Binding-site contacts:
Ligand atom O2B contacts residue LYS20 of chain 1.F at 2.9 Å (salt-bridge).
Ligand atom O2G contacts residue LYS20 of chain 1.F at 2.8 Å (salt-bridge).
Ligand atom O2B contacts residue GLY17 of chain 1.F at 3.7 Å.
Ligand atom N2 contacts residue ASP123 of chain 1.F at 3.0 Å (salt-bridge).
Ligand atom C3' contacts residue GLU35 of chain 1.F at 3.7 Å.
Ligand atom PG contacts residue MG1 of chain 1.W at 3.4 Å.
Ligand atom N7 contacts residue ASN120 of chain 1.F at 3.1 Å (h-bond).
Ligand atom O6 contacts residue SER149 of chain 1.F at 3.5 Å.
Ligand atom O2B contacts residue VAL18 of chain 1.F at 3.4 Å (h-bond).
Ligand atom O2G contacts residue GLY64 of chain 1.F at 2.7 Å (h-bond).
Ligand atom O2' contacts residue ASP34 of chain 1.F at 3.2 Å (salt-bridge).
Ligand atom O6 contacts residue ALA150 of chain 1.F at 2.9 Å (h-bond).
Ligand atom PB contacts residue MG1 of chain 1.W at 3.3 Å.
Ligand atom C8 contacts residue ALA22 of chain 1.F at 3.6 Å (hydrophobic).
Ligand atom C2' contacts residue VAL33 of chain 1.F at 3.6 Å (hydrophobic).
Ligand atom O6 contacts residue ASN120 of chain 1.F at 3.3 Å (h-bond).
Ligand atom O1B contacts residue LYS20 of chain 1.F at 3.6 Å (salt-bridge).
Ligand atom O1B contacts residue MG1 of chain 1.W at 2.0 Å.
Ligand atom O1B contacts residue SER21 of chain 1.F at 3.1 Å (h-bond).
Ligand atom N3B contacts residue GLY17 of chain 1.F at 3.1 Å (h-bond).
Ligand atom N3B contacts residue MG1 of chain 1.W at 3.7 Å.
Ligand atom O1A contacts residue SER21 of chain 1.F at 3.4 Å (h-bond).
Ligand atom C6 contacts residue LYS121 of chain 1.F at 3.6 Å.
Ligand atom C5' contacts residue GLY17 of chain 1.F at 3.7 Å.
Ligand atom N2 contacts residue LEU124 of chain 1.F at 3.5 Å.
Ligand atom C6 contacts residue ASP123 of chain 1.F at 3.7 Å.
Ligand atom O1A contacts residue ALA22 of chain 1.F at 2.8 Å (h-bond).
Ligand atom O3A contacts residue GLY19 of chain 1.F at 3.2 Å (h-bond).
Ligand atom O6 contacts residue ASP123 of chain 1.F at 3.6 Å (salt-bridge).
Ligand atom O2B contacts residue GLY19 of chain 1.F at 3.0 Å (h-bond).
Ligand atom O3' contacts residue ASP34 of chain 1.F at 3.0 Å (salt-bridge).
Ligand atom O4' contacts residue LYS121 of chain 1.F at 3.2 Å (salt-bridge).
Ligand atom O1G contacts residue MG1 of chain 1.W at 2.1 Å.
Ligand atom C8 contacts residue GLY19 of chain 1.F at 3.7 Å.
Ligand atom N1 contacts residue ASP123 of chain 1.F at 2.8 Å (salt-bridge).
Ligand atom O2' contacts residue VAL33 of chain 1.F at 2.9 Å (h-bond).
Ligand atom O6 contacts residue LYS121 of chain 1.F at 3.4 Å.
Ligand atom O2' contacts residue PHE32 of chain 1.F at 3.4 Å.
Ligand atom PB contacts residue LYS20 of chain 1.F at 3.6 Å.
Ligand atom O1A contacts residue GLY19 of chain 1.F at 3.4 Å.

This protein binds this small molecule.
Small molecule (SMILES): Nc1nc2c(ncn2[C@@H]2O[C@H](CO[P](=O)(O)O[P](=O)(O)NP(=O)(O)O)[C@@H](O)[C@H]2O)c(=O)[nH]1

Sequence of chain 1.F:
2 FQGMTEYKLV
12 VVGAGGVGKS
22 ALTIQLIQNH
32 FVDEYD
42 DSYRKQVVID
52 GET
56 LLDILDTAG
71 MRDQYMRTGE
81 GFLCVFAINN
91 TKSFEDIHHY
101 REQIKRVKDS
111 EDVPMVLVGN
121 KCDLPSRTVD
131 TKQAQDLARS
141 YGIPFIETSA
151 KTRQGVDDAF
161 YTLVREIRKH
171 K